Sequence of chain 1.A:
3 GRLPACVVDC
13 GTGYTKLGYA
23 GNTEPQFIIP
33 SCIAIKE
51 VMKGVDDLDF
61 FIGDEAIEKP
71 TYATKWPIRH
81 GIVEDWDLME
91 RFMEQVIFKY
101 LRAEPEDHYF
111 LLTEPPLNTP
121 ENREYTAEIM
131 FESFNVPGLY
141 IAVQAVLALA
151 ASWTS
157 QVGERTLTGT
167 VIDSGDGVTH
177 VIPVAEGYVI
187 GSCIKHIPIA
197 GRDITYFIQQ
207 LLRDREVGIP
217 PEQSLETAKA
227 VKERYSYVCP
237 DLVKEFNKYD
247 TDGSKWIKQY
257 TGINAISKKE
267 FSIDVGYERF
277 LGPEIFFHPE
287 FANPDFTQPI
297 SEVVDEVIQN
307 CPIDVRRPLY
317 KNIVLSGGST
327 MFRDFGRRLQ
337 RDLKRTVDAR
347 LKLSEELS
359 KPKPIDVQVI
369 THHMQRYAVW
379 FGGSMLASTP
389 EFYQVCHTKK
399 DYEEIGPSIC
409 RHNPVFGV

Binding-site contacts:
Ligand atom O1B contacts residue CA1 of chain 1.H at 2.8 Å.
Ligand atom O2' contacts residue GLU229 of chain 1.A at 3.0 Å (salt-bridge).
Ligand atom O2B contacts residue THR14 of chain 1.A at 3.7 Å.
Ligand atom O2A contacts residue LYS18 of chain 1.A at 3.2 Å (salt-bridge).
Ligand atom C6 contacts residue MET327 of chain 1.A at 3.8 Å (hydrophobic).
Ligand atom C2 contacts residue PHE328 of chain 1.A at 3.4 Å (hydrophobic).
Ligand atom N6 contacts residue GLU229 of chain 1.A at 3.6 Å.
Ligand atom C2' contacts residue GLU229 of chain 1.A at 3.6 Å.
Ligand atom O2B contacts residue GLY13 of chain 1.A at 3.8 Å.
Ligand atom N3B contacts residue ASP172 of chain 1.A at 3.8 Å.
Ligand atom O5' contacts residue GLY171 of chain 1.A at 3.5 Å.
Ligand atom O4' contacts residue SER325 of chain 1.A at 3.8 Å.
Ligand atom O3' contacts residue GLY197 of chain 1.A at 3.4 Å.
Ligand atom O2G contacts residue ASP169 of chain 1.A at 3.8 Å.
Ligand atom O2A contacts residue TYR16 of chain 1.A at 3.7 Å.
Ligand atom N3 contacts residue GLY324 of chain 1.A at 3.0 Å (h-bond).
Ligand atom C5 contacts residue GLU229 of chain 1.A at 3.7 Å.
Ligand atom O5' contacts residue GLY324 of chain 1.A at 3.5 Å (h-bond).
Ligand atom O2G contacts residue CA1 of chain 1.H at 2.7 Å.
Ligand atom N9 contacts residue GLY324 of chain 1.A at 3.5 Å (h-bond).
Ligand atom O1A contacts residue GLY324 of chain 1.A at 3.7 Å.
Ligand atom N3B contacts residue THR14 of chain 1.A at 3.8 Å.
Ligand atom C2 contacts residue GLY324 of chain 1.A at 3.5 Å.
Ligand atom C3' contacts residue ASP172 of chain 1.A at 3.3 Å.
Ligand atom O2B contacts residue TYR16 of chain 1.A at 2.9 Å (h-bond).
Ligand atom O2B contacts residue GLY15 of chain 1.A at 3.1 Å (h-bond).
Ligand atom O3G contacts residue THR14 of chain 1.A at 2.9 Å (h-bond).
Ligand atom O3' contacts residue LYS228 of chain 1.A at 3.2 Å (salt-bridge).
Ligand atom C4' contacts residue GLY171 of chain 1.A at 3.8 Å.
Ligand atom C4 contacts residue GLY324 of chain 1.A at 3.1 Å.
Ligand atom C1' contacts residue GLY324 of chain 1.A at 3.8 Å.
Ligand atom O3A contacts residue ASP172 of chain 1.A at 3.6 Å.
Ligand atom O1A contacts residue GLY171 of chain 1.A at 3.8 Å.
Ligand atom N1 contacts residue MET327 of chain 1.A at 3.8 Å.
Ligand atom O2' contacts residue LYS228 of chain 1.A at 2.9 Å (salt-bridge).
Ligand atom C8 contacts residue GLU229 of chain 1.A at 3.8 Å.
Ligand atom C5 contacts residue GLY324 of chain 1.A at 3.6 Å.
Ligand atom O4' contacts residue GLY324 of chain 1.A at 3.2 Å.
Ligand atom O3A contacts residue GLY171 of chain 1.A at 3.3 Å.
Ligand atom O3' contacts residue ASP172 of chain 1.A at 2.5 Å (salt-bridge).

This protein binds this small molecule.
Small molecule (SMILES): Nc1ncnc2c1ncn2[C@@H]1O[C@H](CO[P](=O)(O)O[P](=O)(O)NP(=O)(O)O)[C@@H](O)[C@H]1O